Binding-site contacts:
Ligand atom O2B contacts residue MG1 of chain 1.C at 2.1 Å.
Ligand atom N6 contacts residue GLU115 of chain 1.A at 3.0 Å (salt-bridge).
Ligand atom O2B contacts residue ASP250 of chain 1.A at 2.8 Å (salt-bridge).
Ligand atom N1 contacts residue ASP116 of chain 1.A at 3.8 Å.
Ligand atom N6 contacts residue ILE59 of chain 1.A at 3.8 Å.
Ligand atom C2 contacts residue SER118 of chain 1.A at 3.5 Å.
Ligand atom C4' contacts residue ASP40 of chain 1.A at 3.8 Å.
Ligand atom C3B contacts residue MG1 of chain 1.C at 3.6 Å.
Ligand atom PB contacts residue MG1 of chain 1.C at 3.3 Å.
Ligand atom C5' contacts residue ASP40 of chain 1.A at 3.8 Å.
Ligand atom O3' contacts residue ILE122 of chain 1.A at 3.6 Å.
Ligand atom N1 contacts residue LEU117 of chain 1.A at 2.8 Å (h-bond).
Ligand atom O2G contacts residue ASP250 of chain 1.A at 2.8 Å (salt-bridge).
Ligand atom N6 contacts residue MET114 of chain 1.A at 3.5 Å (h-bond).
Ligand atom O1A contacts residue LYS61 of chain 1.A at 2.9 Å (salt-bridge).
Ligand atom C2' contacts residue PHE240 of chain 1.A at 3.8 Å (hydrophobic).
Ligand atom N1 contacts residue ILE59 of chain 1.A at 3.5 Å.
Ligand atom PB contacts residue ASN44 of chain 1.A at 3.7 Å.
Ligand atom PG contacts residue MG1 of chain 1.C at 3.1 Å.
Ligand atom C6 contacts residue LEU117 of chain 1.A at 3.8 Å (hydrophobic).
Ligand atom O1G contacts residue MG1 of chain 1.C at 3.4 Å.
Ligand atom C6 contacts residue ILE59 of chain 1.A at 3.6 Å (hydrophobic).
Ligand atom O2G contacts residue MG1 of chain 1.C at 2.2 Å.
Ligand atom C8 contacts residue VAL46 of chain 1.A at 3.7 Å (hydrophobic).
Ligand atom C2 contacts residue ASP116 of chain 1.A at 3.6 Å.
Ligand atom O3' contacts residue ASP40 of chain 1.A at 3.7 Å.
Ligand atom C6 contacts residue GLU115 of chain 1.A at 3.8 Å.
Ligand atom N9 contacts residue VAL46 of chain 1.A at 3.8 Å.
Ligand atom C5 contacts residue PHE240 of chain 1.A at 3.7 Å (hydrophobic).
Ligand atom C2 contacts residue ILE59 of chain 1.A at 3.8 Å (hydrophobic).
Ligand atom O4' contacts residue VAL46 of chain 1.A at 3.8 Å.
Ligand atom C2 contacts residue LEU117 of chain 1.A at 3.4 Å (hydrophobic).
Ligand atom O1B contacts residue ASN44 of chain 1.A at 3.0 Å (h-bond).
Ligand atom O2B contacts residue LYS61 of chain 1.A at 3.0 Å (salt-bridge).
Ligand atom C4 contacts residue PHE240 of chain 1.A at 3.5 Å (hydrophobic).
Ligand atom O2G contacts residue GLU252 of chain 1.A at 3.2 Å (salt-bridge).
Ligand atom C2 contacts residue PHE240 of chain 1.A at 3.8 Å (hydrophobic).
Ligand atom N3 contacts residue PHE240 of chain 1.A at 3.5 Å.
Ligand atom O2A contacts residue ILE249 of chain 1.A at 3.6 Å.
Ligand atom O2B contacts residue ASN44 of chain 1.A at 3.2 Å (h-bond).

The protein below binds the small molecule below.
Small molecule (SMILES): Nc1ncnc2c1ncn2[C@@H]1O[C@H](CO[P](=O)(O)O[P](=O)(O)CP(=O)(O)O)[C@@H](O)[C@H]1O

Sequence of chain 1.A:
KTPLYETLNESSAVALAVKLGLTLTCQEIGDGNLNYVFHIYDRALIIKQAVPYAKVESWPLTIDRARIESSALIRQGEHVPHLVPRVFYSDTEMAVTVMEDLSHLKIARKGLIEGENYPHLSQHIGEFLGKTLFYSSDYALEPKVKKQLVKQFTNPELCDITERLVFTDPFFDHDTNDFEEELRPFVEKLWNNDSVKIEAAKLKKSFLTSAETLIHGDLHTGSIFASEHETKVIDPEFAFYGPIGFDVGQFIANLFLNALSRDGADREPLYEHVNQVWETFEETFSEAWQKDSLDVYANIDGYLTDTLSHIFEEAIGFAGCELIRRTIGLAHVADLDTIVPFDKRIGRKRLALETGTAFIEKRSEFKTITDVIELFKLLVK